This small molecule binds to this protein.
Small molecule (SMILES): CCCCCCCCCCCCOC[C@H]1O[C@H](O[C@H]2O[C@H](CO)[C@@H](O)[C@H](O)[C@H]2O)[C@H](O)[C@@H](O)[C@@H]1O

Sequence of chain 1.A:
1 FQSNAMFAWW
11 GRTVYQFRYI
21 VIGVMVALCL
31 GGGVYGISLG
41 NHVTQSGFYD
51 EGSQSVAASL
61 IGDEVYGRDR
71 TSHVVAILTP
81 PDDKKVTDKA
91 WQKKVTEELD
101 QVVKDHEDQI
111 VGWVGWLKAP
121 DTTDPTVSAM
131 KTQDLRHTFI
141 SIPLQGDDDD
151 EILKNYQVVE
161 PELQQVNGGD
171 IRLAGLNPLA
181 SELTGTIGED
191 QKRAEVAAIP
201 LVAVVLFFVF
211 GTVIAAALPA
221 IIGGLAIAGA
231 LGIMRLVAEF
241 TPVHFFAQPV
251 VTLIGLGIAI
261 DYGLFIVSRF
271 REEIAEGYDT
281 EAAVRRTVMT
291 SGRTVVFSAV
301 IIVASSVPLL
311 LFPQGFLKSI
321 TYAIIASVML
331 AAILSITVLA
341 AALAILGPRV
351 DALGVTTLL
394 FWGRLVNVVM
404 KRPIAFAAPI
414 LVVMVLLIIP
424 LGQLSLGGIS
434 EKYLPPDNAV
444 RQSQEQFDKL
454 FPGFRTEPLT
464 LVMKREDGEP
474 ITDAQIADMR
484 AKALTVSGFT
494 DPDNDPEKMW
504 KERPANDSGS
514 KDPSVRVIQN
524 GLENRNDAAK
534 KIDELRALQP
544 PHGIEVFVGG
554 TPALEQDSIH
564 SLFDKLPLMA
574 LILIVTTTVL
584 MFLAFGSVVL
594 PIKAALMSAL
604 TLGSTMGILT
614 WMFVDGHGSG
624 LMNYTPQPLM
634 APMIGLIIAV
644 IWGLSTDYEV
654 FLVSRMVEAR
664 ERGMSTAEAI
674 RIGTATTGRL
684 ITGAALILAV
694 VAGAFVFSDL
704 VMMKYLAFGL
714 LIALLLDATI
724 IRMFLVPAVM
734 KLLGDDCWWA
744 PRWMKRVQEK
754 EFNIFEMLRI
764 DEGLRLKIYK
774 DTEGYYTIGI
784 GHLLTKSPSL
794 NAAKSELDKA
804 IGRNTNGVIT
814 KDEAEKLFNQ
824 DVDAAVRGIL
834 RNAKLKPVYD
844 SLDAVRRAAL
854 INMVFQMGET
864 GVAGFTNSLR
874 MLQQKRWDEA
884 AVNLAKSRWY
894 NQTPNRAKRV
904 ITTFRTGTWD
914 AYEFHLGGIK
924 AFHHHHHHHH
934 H

Binding-site contacts:
Ligand atom CBH contacts residue LEU176 of chain 1.A at 4.1 Å (hydrophobic).
Ligand atom CBG contacts residue GLN447 of chain 1.A at 3.3 Å.
Ligand atom CBA contacts residue THR71 of chain 1.A at 4.3 Å.
Ligand atom CBD contacts residue PHE450 of chain 1.A at 3.5 Å (hydrophobic).
Ligand atom CBF contacts residue PHE450 of chain 1.A at 4.1 Å (hydrophobic).
Ligand atom CBI contacts residue GLY175 of chain 1.A at 4.1 Å.
Ligand atom CBC contacts residue PHE457 of chain 1.A at 3.7 Å (hydrophobic).
Ligand atom O4 contacts residue VAL127 of chain 1.A at 3.4 Å.
Ligand atom O4 contacts residue THR126 of chain 1.A at 2.7 Å (h-bond).
Ligand atom CBI contacts residue ARG458 of chain 1.A at 4.2 Å.
Ligand atom CBF contacts residue GLN447 of chain 1.A at 3.9 Å.
Ligand atom CAX contacts residue MET130 of chain 1.A at 3.9 Å (hydrophobic).
Ligand atom CBE contacts residue PHE450 of chain 1.A at 4.1 Å (hydrophobic).
Ligand atom CBG contacts residue ARG458 of chain 1.A at 3.9 Å.
Ligand atom CAP contacts residue VAL114 of chain 1.A at 4.0 Å (hydrophobic).
Ligand atom CBE contacts residue SER72 of chain 1.A at 3.9 Å.
Ligand atom C4 contacts residue THR126 of chain 1.A at 3.4 Å.
Ligand atom CBD contacts residue VAL75 of chain 1.A at 3.8 Å (hydrophobic).
Ligand atom O6 contacts residue VAL114 of chain 1.A at 4.0 Å.
Ligand atom C6 contacts residue MET130 of chain 1.A at 3.5 Å (hydrophobic).
Ligand atom CBI contacts residue GLN447 of chain 1.A at 4.1 Å.
Ligand atom CBB contacts residue THR71 of chain 1.A at 3.6 Å.
Ligand atom C3 contacts residue THR126 of chain 1.A at 4.0 Å.
Ligand atom CAX contacts residue SER141 of chain 1.A at 4.1 Å.
Ligand atom O4 contacts residue ASP124 of chain 1.A at 4.0 Å.
Ligand atom O6 contacts residue MET130 of chain 1.A at 3.6 Å.
Ligand atom CBD contacts residue SER72 of chain 1.A at 4.3 Å.
Ligand atom CBH contacts residue ARG458 of chain 1.A at 4.3 Å.
Ligand atom CAZ contacts residue PHE139 of chain 1.A at 3.8 Å (hydrophobic).
Ligand atom CBC contacts residue SER72 of chain 1.A at 3.6 Å.
Ligand atom CBE contacts residue ARG458 of chain 1.A at 4.2 Å.
Ligand atom CBB contacts residue VAL75 of chain 1.A at 4.0 Å (hydrophobic).
Ligand atom CBI contacts residue LEU179 of chain 1.A at 4.2 Å (hydrophobic).
Ligand atom CBA contacts residue PHE457 of chain 1.A at 4.2 Å (hydrophobic).
Ligand atom OAU contacts residue ASP124 of chain 1.A at 4.3 Å.
Ligand atom C5 contacts residue MET130 of chain 1.A at 3.6 Å (hydrophobic).
Ligand atom C5 contacts residue VAL127 of chain 1.A at 4.1 Å (hydrophobic).
Ligand atom CAZ contacts residue PHE457 of chain 1.A at 3.9 Å (hydrophobic).
Ligand atom CBF contacts residue GLY175 of chain 1.A at 4.2 Å.
Ligand atom CBI contacts residue LEU176 of chain 1.A at 3.7 Å (hydrophobic).